Binding-site contacts:
Ligand atom O3 contacts residue LEU183 of chain 1.D at 4.1 Å.
Ligand atom O3 contacts residue LEU159 of chain 1.D at 3.7 Å.
Ligand atom O contacts residue TYR182 of chain 1.D at 3.9 Å.
Ligand atom C4 contacts residue TYR182 of chain 1.D at 3.6 Å (hydrophobic).
Ligand atom C2 contacts residue LEU159 of chain 1.D at 4.2 Å (hydrophobic).
Ligand atom C3 contacts residue ARG186 of chain 1.D at 4.3 Å.
Ligand atom O contacts residue THR254 of chain 1.A at 3.8 Å.
Ligand atom C4 contacts residue LEU183 of chain 1.D at 3.6 Å (hydrophobic).
Ligand atom OXT contacts residue ASP160 of chain 1.D at 4.2 Å.
Ligand atom OXT contacts residue LEU159 of chain 1.D at 3.9 Å.
Ligand atom O3 contacts residue SER158 of chain 1.D at 4.4 Å.
Ligand atom C contacts residue LEU159 of chain 1.D at 4.2 Å (hydrophobic).
Ligand atom C3 contacts residue TYR182 of chain 1.D at 3.3 Å (hydrophobic).
Ligand atom C4 contacts residue ASP180 of chain 1.D at 4.3 Å.

The small molecule below binds the protein below.
Small molecule (SMILES): CCC(=O)C(=O)O

Sequence of chain 1.A:
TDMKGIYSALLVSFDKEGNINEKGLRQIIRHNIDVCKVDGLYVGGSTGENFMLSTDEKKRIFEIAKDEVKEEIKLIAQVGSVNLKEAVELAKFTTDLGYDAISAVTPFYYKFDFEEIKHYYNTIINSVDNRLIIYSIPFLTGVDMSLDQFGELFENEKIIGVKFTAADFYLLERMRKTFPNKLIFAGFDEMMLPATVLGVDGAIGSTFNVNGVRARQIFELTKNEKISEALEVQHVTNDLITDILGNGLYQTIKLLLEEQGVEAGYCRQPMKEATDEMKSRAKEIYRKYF

Sequence of chain 1.D:
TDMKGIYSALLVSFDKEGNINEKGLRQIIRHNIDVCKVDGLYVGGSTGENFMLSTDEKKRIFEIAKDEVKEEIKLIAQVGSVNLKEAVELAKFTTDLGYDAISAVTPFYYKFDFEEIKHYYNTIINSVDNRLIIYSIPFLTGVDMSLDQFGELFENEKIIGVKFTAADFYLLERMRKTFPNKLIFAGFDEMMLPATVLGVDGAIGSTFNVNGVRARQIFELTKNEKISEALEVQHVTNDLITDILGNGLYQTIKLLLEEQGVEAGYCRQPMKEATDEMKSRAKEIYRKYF